Sequence of chain 1.A:
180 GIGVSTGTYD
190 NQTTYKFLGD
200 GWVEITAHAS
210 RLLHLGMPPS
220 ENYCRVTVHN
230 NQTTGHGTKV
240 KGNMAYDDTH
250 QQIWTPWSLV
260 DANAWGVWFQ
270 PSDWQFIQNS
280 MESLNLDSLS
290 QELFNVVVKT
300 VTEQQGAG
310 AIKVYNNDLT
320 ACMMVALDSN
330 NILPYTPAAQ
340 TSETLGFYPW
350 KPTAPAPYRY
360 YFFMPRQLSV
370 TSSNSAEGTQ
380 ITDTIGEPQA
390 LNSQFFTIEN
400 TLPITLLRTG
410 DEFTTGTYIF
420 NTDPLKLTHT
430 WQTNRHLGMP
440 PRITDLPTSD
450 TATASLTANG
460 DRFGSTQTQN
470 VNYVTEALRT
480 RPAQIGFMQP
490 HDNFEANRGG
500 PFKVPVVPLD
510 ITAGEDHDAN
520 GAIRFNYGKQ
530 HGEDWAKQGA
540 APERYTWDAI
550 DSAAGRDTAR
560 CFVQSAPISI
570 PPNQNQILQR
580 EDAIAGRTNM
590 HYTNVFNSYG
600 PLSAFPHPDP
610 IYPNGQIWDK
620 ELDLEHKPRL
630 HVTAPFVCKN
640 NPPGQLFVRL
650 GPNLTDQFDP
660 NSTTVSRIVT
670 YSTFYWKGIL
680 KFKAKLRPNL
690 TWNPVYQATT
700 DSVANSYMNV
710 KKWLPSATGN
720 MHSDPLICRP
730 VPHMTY

Binding-site contacts:
Ligand atom O4' contacts residue TRP201 of chain 1.A at 4.5 Å.
Ligand atom C1' contacts residue LYS682 of chain 1.A at 4.5 Å.
Ligand atom C5' contacts residue TRP201 of chain 1.A at 3.5 Å (hydrophobic).
Ligand atom C5 contacts residue TRP201 of chain 1.A at 3.4 Å (hydrophobic).
Ligand atom OP1 contacts residue PRO423 of chain 1.A at 3.6 Å.
Ligand atom C4' contacts residue TRP201 of chain 1.A at 4.3 Å (hydrophobic).
Ligand atom O3' contacts residue LYS682 of chain 1.A at 3.1 Å (salt-bridge).
Ligand atom C2 contacts residue TRP201 of chain 1.A at 3.9 Å (hydrophobic).
Ligand atom N3 contacts residue TRP201 of chain 1.A at 3.6 Å.
Ligand atom C1' contacts residue TRP201 of chain 1.A at 4.5 Å (hydrophobic).
Ligand atom C3' contacts residue LYS682 of chain 1.A at 3.8 Å.
Ligand atom N4 contacts residue TRP201 of chain 1.A at 3.8 Å.
Ligand atom C6 contacts residue TRP201 of chain 1.A at 3.5 Å (hydrophobic).
Ligand atom O5' contacts residue TRP201 of chain 1.A at 3.6 Å.
Ligand atom O2 contacts residue LYS682 of chain 1.A at 4.2 Å.
Ligand atom N1 contacts residue TRP201 of chain 1.A at 4.0 Å.
Ligand atom O2 contacts residue LEU197 of chain 1.A at 4.0 Å.
Ligand atom O2 contacts residue TRP201 of chain 1.A at 4.3 Å.
Ligand atom C3' contacts residue TRP201 of chain 1.A at 4.1 Å (hydrophobic).
Ligand atom C4 contacts residue TRP201 of chain 1.A at 3.3 Å (hydrophobic).
Ligand atom N4 contacts residue GLY198 of chain 1.A at 3.8 Å.
Ligand atom C2' contacts residue LYS682 of chain 1.A at 3.6 Å.
Ligand atom N4 contacts residue ASP199 of chain 1.A at 4.0 Å.
Ligand atom C2' contacts residue TRP201 of chain 1.A at 3.6 Å (hydrophobic).

A small-molecule ligand and the protein it binds are described below.
Small molecule (SMILES): Nc1ccn([C@H]2C[C@H](O)[C@@H](COP(=O)(O)O)O2)c(=O)n1